Binding-site contacts:
Ligand atom C6 contacts residue ALA46 of chain 1.A at 3.4 Å (hydrophobic).
Ligand atom NAU contacts residue ASP157 of chain 1.A at 3.5 Å (salt-bridge).
Ligand atom OAD contacts residue ALA156 of chain 1.A at 3.7 Å.
Ligand atom FAF contacts residue ILE70 of chain 1.A at 3.0 Å.
Ligand atom NAU contacts residue MET67 of chain 1.A at 3.2 Å.
Ligand atom CBB contacts residue LEU146 of chain 1.A at 3.7 Å (hydrophobic).
Ligand atom CBG contacts residue PHE158 of chain 1.A at 3.7 Å (hydrophobic).
Ligand atom NBF contacts residue VAL34 of chain 1.A at 3.6 Å.
Ligand atom CAJ contacts residue MET67 of chain 1.A at 3.6 Å (hydrophobic).
Ligand atom NAC contacts residue GLU92 of chain 1.A at 2.9 Å (salt-bridge).
Ligand atom CAA contacts residue VAL34 of chain 1.A at 3.6 Å (hydrophobic).
Ligand atom C5 contacts residue LEU146 of chain 1.A at 3.5 Å (hydrophobic).
Ligand atom CAP contacts residue ASP157 of chain 1.A at 2.9 Å.
Ligand atom CAJ contacts residue PHE158 of chain 1.A at 3.6 Å (hydrophobic).
Ligand atom C2 contacts residue TYR93 of chain 1.A at 3.5 Å (hydrophobic).
Ligand atom CAY contacts residue ASP157 of chain 1.A at 3.3 Å.
Ligand atom FAE contacts residue ALA156 of chain 1.A at 3.5 Å.
Ligand atom CAY contacts residue MET67 of chain 1.A at 3.3 Å (hydrophobic).
Ligand atom C2 contacts residue MET94 of chain 1.A at 3.2 Å (hydrophobic).
Ligand atom CAK contacts residue PHE158 of chain 1.A at 3.2 Å (hydrophobic).
Ligand atom CBA contacts residue PHE158 of chain 1.A at 3.7 Å (hydrophobic).
Ligand atom CAL contacts residue ASP157 of chain 1.A at 3.6 Å.
Ligand atom CAP contacts residue MET67 of chain 1.A at 3.4 Å (hydrophobic).
Ligand atom N1 contacts residue TYR93 of chain 1.A at 3.6 Å.
Ligand atom OAD contacts residue ASP157 of chain 1.A at 2.6 Å (salt-bridge).
Ligand atom N1 contacts residue MET94 of chain 1.A at 2.8 Å (h-bond).
Ligand atom CAV contacts residue ASP157 of chain 1.A at 3.3 Å.
Ligand atom CAV contacts residue MET67 of chain 1.A at 3.4 Å (hydrophobic).
Ligand atom OAD contacts residue MET67 of chain 1.A at 3.7 Å.
Ligand atom N1 contacts residue ALA46 of chain 1.A at 3.6 Å.
Ligand atom FAG contacts residue PHE158 of chain 1.A at 2.8 Å.
Ligand atom NAS contacts residue VAL34 of chain 1.A at 3.5 Å.
Ligand atom FAE contacts residue ASP157 of chain 1.A at 3.5 Å.
Ligand atom NAC contacts residue THR91 of chain 1.A at 3.0 Å (h-bond).
Ligand atom FAE contacts residue VAL155 of chain 1.A at 3.7 Å.
Ligand atom CAH contacts residue PHE158 of chain 1.A at 3.0 Å (hydrophobic).
Ligand atom NAC contacts residue ALA46 of chain 1.A at 3.3 Å.
Ligand atom CBA contacts residue ASP157 of chain 1.A at 3.5 Å.
Ligand atom CAN contacts residue LEU146 of chain 1.A at 3.5 Å (hydrophobic).
Ligand atom C6 contacts residue LEU146 of chain 1.A at 3.6 Å (hydrophobic).

This protein binds this small molecule.
Small molecule (SMILES): CC(C)n1nc(-c2ccc(NC(=O)Nc3cccc(C(F)(F)F)c3)cc2)c2c(N)ncnc21

Sequence of chain 1.A:
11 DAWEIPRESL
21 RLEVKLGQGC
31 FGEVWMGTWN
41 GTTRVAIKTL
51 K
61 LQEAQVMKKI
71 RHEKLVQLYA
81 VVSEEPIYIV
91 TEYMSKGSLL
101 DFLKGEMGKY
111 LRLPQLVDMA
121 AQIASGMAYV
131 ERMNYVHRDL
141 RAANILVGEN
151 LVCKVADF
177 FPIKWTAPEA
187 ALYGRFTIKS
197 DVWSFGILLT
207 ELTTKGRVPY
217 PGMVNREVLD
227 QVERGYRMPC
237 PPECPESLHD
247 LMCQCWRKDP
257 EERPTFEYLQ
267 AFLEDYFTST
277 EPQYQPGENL